This small molecule binds to this protein.
Small molecule (SMILES): Nc1ncnc2c1ncn2[C@H]1C[C@H](O[P](=O)(O)OC[C@H]2O[C@@H](n3cnc4c(N)ncnc43)C[C@@H]2O[P](=O)(O)OC[C@H]2O[C@@H](n3cnc4c(N)ncnc43)C[C@@H]2O[P](=O)(O)OC[C@H]2O[C@@H](n3cnc4c(N)ncnc43)C[C@@H]2O[P](=O)(O)OC[C@H]2O[C@@H](n3cnc4c(N)ncnc43)C[C@@H]2O[P](=O)(O)OC[C@H]2O[C@@H](n3cnc4c(N)ncnc43)C[C@@H]2O[P](=O)(O)OC[C@H]2O[C@@H](n3cnc4c(N)ncnc43)C[C@@H]2O[P](=O)(O)OC[C@H]2O[C@@H](n3cnc4c(N)ncnc43)C[C@@H]2O[P](=O)(O)OC[C@H]2O[C@@H](n3cnc4c(N)ncnc43)C[C@@H]2O)[C@@H](COP(=O)=O)O1

Sequence of chain 1.B:
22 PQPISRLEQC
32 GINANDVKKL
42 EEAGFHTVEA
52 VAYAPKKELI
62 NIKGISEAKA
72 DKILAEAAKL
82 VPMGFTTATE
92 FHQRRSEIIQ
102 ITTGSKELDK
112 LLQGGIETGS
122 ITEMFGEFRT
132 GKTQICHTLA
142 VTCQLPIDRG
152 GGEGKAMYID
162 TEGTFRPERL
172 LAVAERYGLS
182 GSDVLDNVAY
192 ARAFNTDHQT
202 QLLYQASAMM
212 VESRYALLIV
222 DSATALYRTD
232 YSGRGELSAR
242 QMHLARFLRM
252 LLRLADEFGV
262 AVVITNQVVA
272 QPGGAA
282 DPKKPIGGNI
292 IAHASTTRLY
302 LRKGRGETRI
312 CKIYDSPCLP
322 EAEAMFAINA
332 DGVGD

Sequence of chain 1.C:
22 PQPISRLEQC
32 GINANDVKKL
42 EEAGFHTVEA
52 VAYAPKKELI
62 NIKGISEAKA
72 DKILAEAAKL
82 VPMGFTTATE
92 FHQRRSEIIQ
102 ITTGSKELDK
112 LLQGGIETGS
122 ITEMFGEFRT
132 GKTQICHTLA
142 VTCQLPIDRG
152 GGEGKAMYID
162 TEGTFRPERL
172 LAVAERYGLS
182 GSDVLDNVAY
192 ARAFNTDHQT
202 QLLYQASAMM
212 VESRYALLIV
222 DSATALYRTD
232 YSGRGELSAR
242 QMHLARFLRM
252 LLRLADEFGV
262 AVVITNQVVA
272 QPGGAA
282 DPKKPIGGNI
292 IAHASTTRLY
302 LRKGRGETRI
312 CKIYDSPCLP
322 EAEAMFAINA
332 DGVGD

Sequence of chain 1.A:
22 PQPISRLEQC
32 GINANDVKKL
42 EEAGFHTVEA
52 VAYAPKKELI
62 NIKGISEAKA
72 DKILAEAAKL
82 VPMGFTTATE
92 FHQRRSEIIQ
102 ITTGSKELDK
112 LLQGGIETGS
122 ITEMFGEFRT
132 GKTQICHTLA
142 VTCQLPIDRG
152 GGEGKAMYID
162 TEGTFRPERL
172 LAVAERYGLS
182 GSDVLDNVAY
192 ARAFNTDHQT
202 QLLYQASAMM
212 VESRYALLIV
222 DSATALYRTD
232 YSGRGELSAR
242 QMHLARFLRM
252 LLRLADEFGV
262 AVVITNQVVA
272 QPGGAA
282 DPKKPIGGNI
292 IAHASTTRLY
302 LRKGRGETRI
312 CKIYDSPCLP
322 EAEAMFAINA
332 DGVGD

Binding-site contacts:
Ligand atom N3 contacts residue ARG235 of chain 1.C at 3.4 Å (salt-bridge).
Ligand atom C4 contacts residue ARG235 of chain 1.B at 3.5 Å.
Ligand atom C6 contacts residue DT4 of chain 1.D at 3.5 Å.
Ligand atom N1 contacts residue DT4 of chain 1.D at 2.7 Å (h-bond).
Ligand atom O4' contacts residue GLY236 of chain 1.C at 3.4 Å (h-bond).
Ligand atom C2 contacts residue DT4 of chain 1.D at 3.3 Å.
Ligand atom C4 contacts residue ARG235 of chain 1.C at 3.5 Å.
Ligand atom C4 contacts residue ARG235 of chain 1.A at 3.5 Å.
Ligand atom N1 contacts residue DT5 of chain 1.D at 3.0 Å (h-bond).
Ligand atom N6 contacts residue DT8 of chain 1.D at 3.3 Å (h-bond).
Ligand atom OP2 contacts residue ARG235 of chain 1.C at 3.1 Å (salt-bridge).
Ligand atom O4' contacts residue ARG235 of chain 1.C at 3.3 Å (salt-bridge).
Ligand atom O4' contacts residue ARG235 of chain 1.B at 3.1 Å (salt-bridge).
Ligand atom O5' contacts residue ARG235 of chain 1.B at 3.4 Å (salt-bridge).
Ligand atom N6 contacts residue DT4 of chain 1.D at 3.0 Å (h-bond).
Ligand atom C6 contacts residue PRO273 of chain 1.A at 3.3 Å (hydrophobic).
Ligand atom N1 contacts residue PRO273 of chain 1.A at 3.4 Å (h-bond).
Ligand atom N1 contacts residue DT7 of chain 1.D at 2.8 Å (h-bond).
Ligand atom N7 contacts residue ARG235 of chain 1.C at 3.2 Å (salt-bridge).
Ligand atom C2 contacts residue DT6 of chain 1.D at 3.4 Å.
Ligand atom N1 contacts residue DT6 of chain 1.D at 2.9 Å (h-bond).
Ligand atom C2 contacts residue DT1 of chain 1.D at 3.4 Å.
Ligand atom N1 contacts residue DT2 of chain 1.D at 3.4 Å (h-bond).
Ligand atom C5 contacts residue ARG235 of chain 1.B at 3.2 Å.
Ligand atom C6 contacts residue PRO273 of chain 1.B at 3.5 Å (hydrophobic).
Ligand atom N7 contacts residue ARG235 of chain 1.B at 3.4 Å (salt-bridge).
Ligand atom N6 contacts residue PRO273 of chain 1.A at 3.5 Å (h-bond).
Ligand atom N6 contacts residue DT7 of chain 1.D at 2.8 Å (h-bond).
Ligand atom C5 contacts residue ARG235 of chain 1.C at 3.2 Å.
Ligand atom N1 contacts residue DT1 of chain 1.D at 2.9 Å (h-bond).
Ligand atom C5 contacts residue ARG235 of chain 1.A at 3.3 Å.
Ligand atom N6 contacts residue DT5 of chain 1.D at 3.1 Å (h-bond).
Ligand atom N1 contacts residue DT8 of chain 1.D at 3.0 Å (h-bond).
Ligand atom C6 contacts residue DT1 of chain 1.D at 3.4 Å.
Ligand atom N6 contacts residue DT6 of chain 1.D at 3.3 Å (h-bond).
Ligand atom N1 contacts residue DT3 of chain 1.D at 3.3 Å (h-bond).
Ligand atom N6 contacts residue DT1 of chain 1.D at 2.9 Å (h-bond).
Ligand atom C5' contacts residue ARG235 of chain 1.C at 3.3 Å.
Ligand atom C2 contacts residue DT8 of chain 1.D at 3.3 Å.
Ligand atom C2 contacts residue DT5 of chain 1.D at 3.5 Å.